Sequence of chain 1.A:
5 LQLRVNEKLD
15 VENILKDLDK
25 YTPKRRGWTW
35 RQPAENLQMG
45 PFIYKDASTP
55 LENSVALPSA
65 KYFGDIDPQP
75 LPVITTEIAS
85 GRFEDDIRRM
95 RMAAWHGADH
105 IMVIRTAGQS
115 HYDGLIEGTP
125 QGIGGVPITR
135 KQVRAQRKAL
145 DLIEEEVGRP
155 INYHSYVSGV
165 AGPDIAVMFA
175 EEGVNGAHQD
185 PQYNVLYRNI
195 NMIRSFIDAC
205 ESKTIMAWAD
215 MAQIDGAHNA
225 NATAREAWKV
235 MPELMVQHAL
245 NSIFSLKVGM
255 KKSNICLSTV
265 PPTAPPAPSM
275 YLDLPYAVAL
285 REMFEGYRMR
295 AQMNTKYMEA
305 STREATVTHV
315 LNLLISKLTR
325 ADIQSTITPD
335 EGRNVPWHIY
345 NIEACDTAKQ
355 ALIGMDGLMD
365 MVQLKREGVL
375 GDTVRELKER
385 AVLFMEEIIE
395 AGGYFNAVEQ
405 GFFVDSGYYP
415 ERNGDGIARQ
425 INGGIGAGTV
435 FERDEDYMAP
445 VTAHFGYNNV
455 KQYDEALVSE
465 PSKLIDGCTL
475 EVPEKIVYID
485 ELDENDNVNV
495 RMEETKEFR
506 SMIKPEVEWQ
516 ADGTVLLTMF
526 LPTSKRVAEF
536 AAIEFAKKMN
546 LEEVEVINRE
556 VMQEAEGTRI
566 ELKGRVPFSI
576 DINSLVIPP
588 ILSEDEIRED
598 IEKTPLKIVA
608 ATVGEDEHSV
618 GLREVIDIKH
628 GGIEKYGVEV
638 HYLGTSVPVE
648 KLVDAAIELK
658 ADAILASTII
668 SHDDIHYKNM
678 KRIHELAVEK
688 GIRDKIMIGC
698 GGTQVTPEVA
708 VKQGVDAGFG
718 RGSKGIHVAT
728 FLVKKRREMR

The protein below binds the small molecule below.
Small molecule (SMILES): C[C@H]1O[C@@H](n2cnc3c(N)ncnc32)[C@H](O)[C@@H]1O

Sequence of chain 1.E:
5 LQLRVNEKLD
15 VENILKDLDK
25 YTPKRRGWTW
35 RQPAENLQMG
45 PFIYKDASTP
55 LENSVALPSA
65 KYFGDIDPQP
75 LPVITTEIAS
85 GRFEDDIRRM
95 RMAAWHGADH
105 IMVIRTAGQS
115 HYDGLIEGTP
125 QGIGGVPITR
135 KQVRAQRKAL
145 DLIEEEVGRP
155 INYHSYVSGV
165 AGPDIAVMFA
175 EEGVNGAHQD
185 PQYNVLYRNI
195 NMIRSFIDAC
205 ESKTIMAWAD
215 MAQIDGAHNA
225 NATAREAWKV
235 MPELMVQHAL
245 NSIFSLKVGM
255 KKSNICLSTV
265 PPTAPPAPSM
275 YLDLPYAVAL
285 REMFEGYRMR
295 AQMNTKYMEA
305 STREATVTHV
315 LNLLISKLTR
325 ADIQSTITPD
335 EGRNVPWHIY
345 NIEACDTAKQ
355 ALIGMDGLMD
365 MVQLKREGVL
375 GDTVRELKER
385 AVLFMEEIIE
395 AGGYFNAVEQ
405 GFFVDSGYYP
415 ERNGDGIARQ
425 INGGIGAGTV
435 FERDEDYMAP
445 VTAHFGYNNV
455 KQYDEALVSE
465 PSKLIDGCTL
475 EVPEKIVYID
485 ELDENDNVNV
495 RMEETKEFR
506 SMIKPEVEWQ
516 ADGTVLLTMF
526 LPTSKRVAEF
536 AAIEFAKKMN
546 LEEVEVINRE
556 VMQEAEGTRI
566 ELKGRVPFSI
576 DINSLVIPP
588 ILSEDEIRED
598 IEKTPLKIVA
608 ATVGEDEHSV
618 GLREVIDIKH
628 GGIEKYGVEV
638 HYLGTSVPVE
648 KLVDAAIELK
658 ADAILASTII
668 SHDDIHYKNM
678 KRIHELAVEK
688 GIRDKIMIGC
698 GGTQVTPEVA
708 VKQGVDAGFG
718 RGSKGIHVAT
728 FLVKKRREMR

Binding-site contacts:
Ligand atom N9 contacts residue B121 of chain 1.Q at 4.3 Å.
Ligand atom C4 contacts residue B121 of chain 1.Q at 3.6 Å.
Ligand atom N1 contacts residue LEU486 of chain 1.A at 3.6 Å (h-bond).
Ligand atom C2' contacts residue LEU486 of chain 1.A at 4.2 Å (hydrophobic).
Ligand atom O3' contacts residue ASP487 of chain 1.A at 3.4 Å (salt-bridge).
Ligand atom O2' contacts residue ASP487 of chain 1.A at 4.4 Å.
Ligand atom N9 contacts residue LEU486 of chain 1.A at 3.8 Å.
Ligand atom O3' contacts residue B121 of chain 1.Q at 4.1 Å.
Ligand atom O3' contacts residue PRO124 of chain 1.A at 4.2 Å.
Ligand atom N6 contacts residue B121 of chain 1.Q at 3.8 Å.
Ligand atom C3' contacts residue B121 of chain 1.Q at 4.0 Å.
Ligand atom C3' contacts residue ASP487 of chain 1.A at 3.8 Å.
Ligand atom N7 contacts residue LEU486 of chain 1.A at 3.6 Å.
Ligand atom C4' contacts residue ASP487 of chain 1.A at 4.1 Å.
Ligand atom C2' contacts residue B121 of chain 1.Q at 4.5 Å.
Ligand atom C5' contacts residue B121 of chain 1.Q at 2.1 Å.
Ligand atom C2 contacts residue B121 of chain 1.Q at 3.1 Å.
Ligand atom C2 contacts residue LEU486 of chain 1.A at 3.1 Å (hydrophobic).
Ligand atom N3 contacts residue LEU486 of chain 1.A at 3.6 Å (h-bond).
Ligand atom N7 contacts residue B121 of chain 1.Q at 3.9 Å.
Ligand atom O4' contacts residue B121 of chain 1.Q at 2.8 Å (h-bond).
Ligand atom C4 contacts residue LEU486 of chain 1.A at 3.6 Å (hydrophobic).
Ligand atom C8 contacts residue LEU486 of chain 1.A at 3.4 Å (hydrophobic).
Ligand atom O2' contacts residue GLU121 of chain 1.A at 3.7 Å.
Ligand atom C5' contacts residue HIS615 of chain 1.E at 4.3 Å.
Ligand atom C5' contacts residue ASP487 of chain 1.A at 4.0 Å.
Ligand atom C6 contacts residue LEU486 of chain 1.A at 4.4 Å (hydrophobic).
Ligand atom O2' contacts residue LEU486 of chain 1.A at 3.7 Å.
Ligand atom O3' contacts residue ASP490 of chain 1.A at 4.2 Å.
Ligand atom C5 contacts residue LEU486 of chain 1.A at 3.9 Å (hydrophobic).
Ligand atom C1' contacts residue B121 of chain 1.Q at 4.0 Å.
Ligand atom C2 contacts residue ASP487 of chain 1.A at 4.1 Å.
Ligand atom C8 contacts residue B121 of chain 1.Q at 4.3 Å.
Ligand atom C6 contacts residue B121 of chain 1.Q at 3.1 Å.
Ligand atom C1' contacts residue LEU486 of chain 1.A at 4.3 Å (hydrophobic).
Ligand atom C5 contacts residue B121 of chain 1.Q at 3.6 Å.
Ligand atom N1 contacts residue B121 of chain 1.Q at 2.9 Å (h-bond).
Ligand atom N3 contacts residue B121 of chain 1.Q at 3.5 Å.
Ligand atom N3 contacts residue ASP487 of chain 1.A at 3.9 Å.
Ligand atom C4' contacts residue B121 of chain 1.Q at 2.7 Å.